The small molecule below binds the protein below.
Small molecule (SMILES): CCCCCc1cc2cn([C@@H]3O[C@H](CO)[C@@H](O)[C@H](O)[C@H]3O)c(=O)nc2o1

Binding-site contacts:
Ligand atom C12 contacts residue HIS330 of chain 2.A at 3.6 Å.
Ligand atom C9 contacts residue ALA372 of chain 2.A at 3.7 Å (hydrophobic).
Ligand atom O3' contacts residue GLY664 of chain 2.A at 2.9 Å (h-bond).
Ligand atom C10 contacts residue ASP272 of chain 2.A at 3.4 Å.
Ligand atom O2' contacts residue TYR562 of chain 2.A at 3.1 Å (h-bond).
Ligand atom C13 contacts residue PHE274 of chain 2.A at 3.8 Å (hydrophobic).
Ligand atom O4' contacts residue ASN473 of chain 2.A at 3.5 Å (h-bond).
Ligand atom C10 contacts residue PHE274 of chain 2.A at 3.4 Å (hydrophobic).
Ligand atom O6' contacts residue VAL444 of chain 2.A at 3.8 Å.
Ligand atom O3' contacts residue SER663 of chain 2.A at 2.9 Å (h-bond).
Ligand atom C3' contacts residue GLY664 of chain 2.A at 3.7 Å.
Ligand atom O6' contacts residue HIS366 of chain 2.A at 2.8 Å (h-bond).
Ligand atom O4' contacts residue THR665 of chain 2.A at 3.7 Å.
Ligand atom C11 contacts residue ASN271 of chain 2.A at 3.6 Å.
Ligand atom O6' contacts residue ASN473 of chain 2.A at 2.7 Å (h-bond).
Ligand atom C12 contacts residue PHE274 of chain 2.A at 3.7 Å (hydrophobic).
Ligand atom O2 contacts residue GLY124 of chain 2.A at 3.0 Å (h-bond).
Ligand atom C2 contacts residue LEU125 of chain 2.A at 3.5 Å (hydrophobic).
Ligand atom O4' contacts residue GLY664 of chain 2.A at 2.8 Å (h-bond).
Ligand atom N3 contacts residue LEU125 of chain 2.A at 3.8 Å.
Ligand atom C6' contacts residue ASN473 of chain 2.A at 3.3 Å.
Ligand atom C2' contacts residue HIS366 of chain 2.A at 3.6 Å.
Ligand atom C2' contacts residue GLU661 of chain 2.A at 3.7 Å.
Ligand atom C6 contacts residue HIS366 of chain 2.A at 3.4 Å.
Ligand atom N3 contacts residue ASP272 of chain 2.A at 3.8 Å.
Ligand atom O5' contacts residue HIS366 of chain 2.A at 3.7 Å.
Ligand atom C6' contacts residue GLY124 of chain 2.A at 3.8 Å.
Ligand atom C3' contacts residue GLU661 of chain 2.A at 3.3 Å.
Ligand atom C6' contacts residue HIS366 of chain 2.A at 3.5 Å.
Ligand atom O5' contacts residue LEU125 of chain 2.A at 3.5 Å (h-bond).
Ligand atom O2' contacts residue GLU661 of chain 2.A at 3.0 Å (salt-bridge).
Ligand atom O3' contacts residue GLU661 of chain 2.A at 2.7 Å (salt-bridge).
Ligand atom O3' contacts residue ALA662 of chain 2.A at 3.3 Å (h-bond).
Ligand atom O2 contacts residue LEU125 of chain 2.A at 2.9 Å (h-bond).
Ligand atom C4' contacts residue GLY664 of chain 2.A at 3.7 Å.
Ligand atom C5' contacts residue LEU125 of chain 2.A at 3.7 Å (hydrophobic).
Ligand atom O5 contacts residue ASP272 of chain 2.A at 3.6 Å.
Ligand atom O4' contacts residue SER663 of chain 2.A at 3.6 Å.
Ligand atom C5' contacts residue GLY124 of chain 2.A at 3.7 Å.
Ligand atom C11 contacts residue PHE274 of chain 2.A at 3.0 Å (hydrophobic).

Sequence of chain 2.A:
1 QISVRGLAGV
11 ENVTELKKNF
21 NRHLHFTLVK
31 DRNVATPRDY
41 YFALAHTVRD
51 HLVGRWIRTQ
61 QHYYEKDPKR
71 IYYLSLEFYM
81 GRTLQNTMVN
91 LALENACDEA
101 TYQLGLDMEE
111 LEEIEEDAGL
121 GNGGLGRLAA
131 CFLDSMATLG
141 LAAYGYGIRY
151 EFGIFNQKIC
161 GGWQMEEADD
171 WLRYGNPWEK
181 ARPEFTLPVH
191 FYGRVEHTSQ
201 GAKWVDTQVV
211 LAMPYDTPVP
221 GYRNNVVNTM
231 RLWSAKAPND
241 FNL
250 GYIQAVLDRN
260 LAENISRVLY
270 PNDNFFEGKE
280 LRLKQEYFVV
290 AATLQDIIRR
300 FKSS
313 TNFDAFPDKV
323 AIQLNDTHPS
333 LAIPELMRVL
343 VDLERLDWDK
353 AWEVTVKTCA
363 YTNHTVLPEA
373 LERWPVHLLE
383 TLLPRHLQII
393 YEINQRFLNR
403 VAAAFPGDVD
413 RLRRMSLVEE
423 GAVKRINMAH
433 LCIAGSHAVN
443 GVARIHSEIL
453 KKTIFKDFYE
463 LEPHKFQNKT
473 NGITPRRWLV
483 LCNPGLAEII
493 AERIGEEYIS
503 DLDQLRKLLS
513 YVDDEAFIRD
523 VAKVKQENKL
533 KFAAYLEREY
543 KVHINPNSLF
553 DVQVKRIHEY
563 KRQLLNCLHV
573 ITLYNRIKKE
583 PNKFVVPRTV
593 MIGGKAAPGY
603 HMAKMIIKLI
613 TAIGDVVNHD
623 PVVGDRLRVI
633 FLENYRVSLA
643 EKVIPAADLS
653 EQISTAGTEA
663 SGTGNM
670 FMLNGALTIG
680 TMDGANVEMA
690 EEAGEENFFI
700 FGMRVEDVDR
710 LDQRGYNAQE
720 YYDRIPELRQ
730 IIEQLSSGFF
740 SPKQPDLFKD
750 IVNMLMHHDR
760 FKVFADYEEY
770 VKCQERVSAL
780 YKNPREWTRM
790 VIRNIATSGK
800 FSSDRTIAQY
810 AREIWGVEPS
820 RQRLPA